The protein below binds the small molecule below.
Small molecule (SMILES): O=C([O-])C(=O)[O-]

Binding-site contacts:
Ligand atom C1 contacts residue GLU188 of chain 1.F at 3.6 Å.
Ligand atom C1 contacts residue ASP212 of chain 1.F at 3.8 Å.
Ligand atom O3 contacts residue ASP212 of chain 1.F at 3.9 Å.
Ligand atom O1 contacts residue ASP212 of chain 1.F at 2.9 Å (salt-bridge).
Ligand atom O4 contacts residue ALA209 of chain 1.F at 4.1 Å.
Ligand atom O2 contacts residue ASP212 of chain 1.F at 4.1 Å.
Ligand atom O1 contacts residue GLY211 of chain 1.F at 3.9 Å.
Ligand atom O3 contacts residue ALA209 of chain 1.F at 3.4 Å.
Ligand atom C2 contacts residue THR244 of chain 1.F at 3.9 Å.
Ligand atom O2 contacts residue MG1 of chain 1.HA at 2.4 Å.
Ligand atom O2 contacts residue ALA209 of chain 1.F at 4.1 Å.
Ligand atom O1 contacts residue GLU188 of chain 1.F at 2.8 Å (salt-bridge).
Ligand atom C1 contacts residue ALA209 of chain 1.F at 3.5 Å (hydrophobic).
Ligand atom C1 contacts residue ARG210 of chain 1.F at 4.4 Å.
Ligand atom C2 contacts residue MG1 of chain 1.HA at 3.4 Å.
Ligand atom O4 contacts residue MET276 of chain 1.F at 4.2 Å.
Ligand atom O4 contacts residue THR244 of chain 1.F at 3.4 Å (h-bond).
Ligand atom O4 contacts residue ARG87 of chain 1.F at 4.2 Å.
Ligand atom O3 contacts residue THR244 of chain 1.F at 2.6 Å (h-bond).
Ligand atom O4 contacts residue LYS186 of chain 1.F at 3.8 Å.
Ligand atom O3 contacts residue ARG210 of chain 1.F at 3.6 Å (salt-bridge).
Ligand atom O4 contacts residue MET207 of chain 1.F at 4.2 Å.
Ligand atom O3 contacts residue GLY211 of chain 1.F at 2.9 Å (h-bond).
Ligand atom C1 contacts residue MG1 of chain 1.HA at 3.5 Å.
Ligand atom C1 contacts residue THR244 of chain 1.F at 3.6 Å.
Ligand atom C2 contacts residue LYS186 of chain 1.F at 3.6 Å.
Ligand atom O2 contacts residue GLU188 of chain 1.F at 3.2 Å (salt-bridge).
Ligand atom C2 contacts residue ALA209 of chain 1.F at 3.7 Å (hydrophobic).
Ligand atom O1 contacts residue MG1 of chain 1.HA at 2.7 Å.
Ligand atom C2 contacts residue GLU188 of chain 1.F at 3.8 Å.
Ligand atom C1 contacts residue GLY211 of chain 1.F at 3.8 Å.
Ligand atom O1 contacts residue ALA209 of chain 1.F at 3.8 Å.
Ligand atom O2 contacts residue LYS186 of chain 1.F at 2.7 Å (salt-bridge).

Sequence of chain 1.F:
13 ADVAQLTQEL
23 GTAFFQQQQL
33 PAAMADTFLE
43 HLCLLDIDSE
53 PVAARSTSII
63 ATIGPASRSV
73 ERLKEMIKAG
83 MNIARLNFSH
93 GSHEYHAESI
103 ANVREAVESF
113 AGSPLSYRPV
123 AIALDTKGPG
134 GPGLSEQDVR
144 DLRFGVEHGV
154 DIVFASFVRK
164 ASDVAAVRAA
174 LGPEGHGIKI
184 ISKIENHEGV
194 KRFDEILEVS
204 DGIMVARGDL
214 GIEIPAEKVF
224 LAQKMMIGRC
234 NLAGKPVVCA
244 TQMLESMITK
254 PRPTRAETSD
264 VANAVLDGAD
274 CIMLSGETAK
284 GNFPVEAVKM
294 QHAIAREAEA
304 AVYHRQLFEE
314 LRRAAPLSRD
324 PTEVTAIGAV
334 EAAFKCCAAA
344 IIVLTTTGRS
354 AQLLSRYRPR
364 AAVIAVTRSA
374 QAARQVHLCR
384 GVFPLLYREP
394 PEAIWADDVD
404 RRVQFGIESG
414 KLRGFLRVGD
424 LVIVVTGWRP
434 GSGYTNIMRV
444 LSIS